Sequence of chain 1.A:
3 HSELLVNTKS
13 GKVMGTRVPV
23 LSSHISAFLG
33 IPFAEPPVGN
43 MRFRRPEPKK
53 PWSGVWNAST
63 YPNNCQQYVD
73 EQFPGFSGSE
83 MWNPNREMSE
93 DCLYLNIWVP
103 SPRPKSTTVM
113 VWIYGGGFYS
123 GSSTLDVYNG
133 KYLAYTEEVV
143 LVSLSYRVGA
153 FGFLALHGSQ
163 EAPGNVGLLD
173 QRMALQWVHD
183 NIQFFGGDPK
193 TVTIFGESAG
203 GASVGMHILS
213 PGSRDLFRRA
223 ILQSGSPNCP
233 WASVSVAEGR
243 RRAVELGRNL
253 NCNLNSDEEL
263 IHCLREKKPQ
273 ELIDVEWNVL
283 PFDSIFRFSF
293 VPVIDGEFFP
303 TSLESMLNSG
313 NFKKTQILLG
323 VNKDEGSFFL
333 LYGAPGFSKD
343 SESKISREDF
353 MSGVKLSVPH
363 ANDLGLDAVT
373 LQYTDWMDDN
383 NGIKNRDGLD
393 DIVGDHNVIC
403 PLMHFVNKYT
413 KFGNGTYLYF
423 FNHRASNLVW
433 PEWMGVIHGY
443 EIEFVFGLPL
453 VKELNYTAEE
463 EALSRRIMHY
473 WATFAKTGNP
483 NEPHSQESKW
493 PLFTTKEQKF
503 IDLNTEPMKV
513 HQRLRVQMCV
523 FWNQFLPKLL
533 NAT

Binding-site contacts:
Ligand atom C14 contacts residue GLY118 of chain 1.A at 4.1 Å.
Ligand atom N1 contacts residue GLY117 of chain 1.A at 4.0 Å.
Ligand atom O1 contacts residue PHE290 of chain 1.A at 3.0 Å.
Ligand atom C23 contacts residue HIS440 of chain 1.A at 3.3 Å.
Ligand atom C23 contacts residue TRP84 of chain 1.A at 3.9 Å (hydrophobic).
Ligand atom C8 contacts residue TYR334 of chain 1.A at 4.0 Å (hydrophobic).
Ligand atom C20 contacts residue GLY117 of chain 1.A at 3.8 Å.
Ligand atom C13 contacts residue PHE331 of chain 1.A at 4.1 Å (hydrophobic).
Ligand atom N1 contacts residue TRP84 of chain 1.A at 4.0 Å.
Ligand atom O1 contacts residue TYR121 of chain 1.A at 3.3 Å.
Ligand atom C24 contacts residue TYR70 of chain 1.A at 3.7 Å (hydrophobic).
Ligand atom C21 contacts residue TRP84 of chain 1.A at 3.4 Å (hydrophobic).
Ligand atom C18 contacts residue SER200 of chain 1.A at 4.0 Å.
Ligand atom C13 contacts residue TYR121 of chain 1.A at 3.7 Å (hydrophobic).
Ligand atom C1 contacts residue PHE331 of chain 1.A at 3.9 Å (hydrophobic).
Ligand atom C18 contacts residue HIS440 of chain 1.A at 3.9 Å.
Ligand atom C22 contacts residue TRP84 of chain 1.A at 3.3 Å (hydrophobic).
Ligand atom C21 contacts residue TYR130 of chain 1.A at 3.9 Å (hydrophobic).
Ligand atom C28 contacts residue GLN74 of chain 1.A at 3.5 Å.
Ligand atom C26 contacts residue TYR70 of chain 1.A at 3.9 Å (hydrophobic).
Ligand atom C29 contacts residue HIS440 of chain 1.A at 3.5 Å.
Ligand atom C21 contacts residue GLY117 of chain 1.A at 3.4 Å.
Ligand atom C6 contacts residue TYR334 of chain 1.A at 3.3 Å (hydrophobic).
Ligand atom C29 contacts residue TRP84 of chain 1.A at 4.0 Å (hydrophobic).
Ligand atom C20 contacts residue GLU199 of chain 1.A at 3.0 Å.
Ligand atom C2 contacts residue PHE331 of chain 1.A at 3.4 Å (hydrophobic).
Ligand atom C5 contacts residue PHE331 of chain 1.A at 3.7 Å (hydrophobic).
Ligand atom C12 contacts residue TYR121 of chain 1.A at 3.8 Å (hydrophobic).
Ligand atom C5 contacts residue PHE330 of chain 1.A at 3.9 Å (hydrophobic).
Ligand atom C19 contacts residue GLY118 of chain 1.A at 4.0 Å.
Ligand atom C5 contacts residue TYR121 of chain 1.A at 3.8 Å (hydrophobic).
Ligand atom C7 contacts residue TYR334 of chain 1.A at 3.8 Å (hydrophobic).
Ligand atom C12 contacts residue TYR334 of chain 1.A at 3.8 Å (hydrophobic).
Ligand atom C17 contacts residue GLY117 of chain 1.A at 4.1 Å.
Ligand atom C28 contacts residue TYR334 of chain 1.A at 4.1 Å (hydrophobic).
Ligand atom C18 contacts residue GLY118 of chain 1.A at 4.1 Å.
Ligand atom C29 contacts residue PHE330 of chain 1.A at 3.6 Å (hydrophobic).
Ligand atom C1 contacts residue TYR121 of chain 1.A at 3.8 Å (hydrophobic).
Ligand atom C26 contacts residue TRP279 of chain 1.A at 3.2 Å (hydrophobic).
Ligand atom C1 contacts residue PHE290 of chain 1.A at 4.0 Å (hydrophobic).

This small molecule binds to this protein.
Small molecule (SMILES): C=CC[N+](C)(C)c1ccc(CCC(=O)CCc2ccc([N+](C)(C)CC=C)cc2)cc1